Sequence of chain 1.H:
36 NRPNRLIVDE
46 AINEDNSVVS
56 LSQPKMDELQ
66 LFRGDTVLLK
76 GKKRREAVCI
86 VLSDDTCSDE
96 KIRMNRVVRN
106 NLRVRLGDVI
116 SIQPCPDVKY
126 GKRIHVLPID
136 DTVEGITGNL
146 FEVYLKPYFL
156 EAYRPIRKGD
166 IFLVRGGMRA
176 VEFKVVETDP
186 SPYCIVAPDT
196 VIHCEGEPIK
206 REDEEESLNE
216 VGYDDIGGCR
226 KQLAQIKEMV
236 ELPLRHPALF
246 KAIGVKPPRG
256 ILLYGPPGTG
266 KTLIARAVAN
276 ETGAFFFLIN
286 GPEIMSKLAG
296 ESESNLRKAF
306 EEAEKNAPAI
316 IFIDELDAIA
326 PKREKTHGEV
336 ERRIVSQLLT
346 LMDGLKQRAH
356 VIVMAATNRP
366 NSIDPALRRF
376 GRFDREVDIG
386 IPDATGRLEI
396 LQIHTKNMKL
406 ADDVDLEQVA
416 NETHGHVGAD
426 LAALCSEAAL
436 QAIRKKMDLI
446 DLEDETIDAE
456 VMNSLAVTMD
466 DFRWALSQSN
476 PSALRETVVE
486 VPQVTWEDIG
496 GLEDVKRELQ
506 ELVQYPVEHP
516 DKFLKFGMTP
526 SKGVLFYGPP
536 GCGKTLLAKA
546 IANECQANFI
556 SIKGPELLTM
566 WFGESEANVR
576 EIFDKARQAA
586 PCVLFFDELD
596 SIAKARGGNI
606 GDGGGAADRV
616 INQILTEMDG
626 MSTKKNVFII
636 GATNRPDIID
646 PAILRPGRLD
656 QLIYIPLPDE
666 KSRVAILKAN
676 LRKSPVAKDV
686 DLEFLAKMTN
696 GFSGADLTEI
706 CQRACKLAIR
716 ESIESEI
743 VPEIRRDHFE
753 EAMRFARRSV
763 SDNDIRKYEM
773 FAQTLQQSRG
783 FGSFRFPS

A small-molecule ligand and the protein it binds are described below.
Small molecule (SMILES): Cc1cc2c(C(N)=O)cccc2n1-c1nc2c(c(NCc3ccccc3)n1)COCC2

Binding-site contacts:
Ligand atom C21 contacts residue CYS537 of chain 1.H at 3.5 Å (hydrophobic).
Ligand atom O01 contacts residue THR703 of chain 1.H at 2.4 Å (h-bond).
Ligand atom N14 contacts residue ALA674 of chain 1.H at 3.6 Å.
Ligand atom C02 contacts residue GLY699 of chain 1.H at 3.4 Å.
Ligand atom C18 contacts residue ILE494 of chain 1.H at 3.5 Å (hydrophobic).
Ligand atom O01 contacts residue ALA700 of chain 1.H at 3.5 Å.
Ligand atom C05 contacts residue GLY538 of chain 1.H at 3.5 Å.
Ligand atom C04 contacts residue GLY536 of chain 1.H at 3.8 Å.
Ligand atom N30 contacts residue LEU541 of chain 1.H at 3.4 Å.
Ligand atom N31 contacts residue GLY699 of chain 1.H at 3.5 Å.
Ligand atom C06 contacts residue LEU541 of chain 1.H at 3.0 Å (hydrophobic).
Ligand atom C05 contacts residue CYS537 of chain 1.H at 3.7 Å (hydrophobic).
Ligand atom C24 contacts residue ALA674 of chain 1.H at 3.4 Å (hydrophobic).
Ligand atom C11 contacts residue ASN675 of chain 1.H at 3.5 Å.
Ligand atom O26 contacts residue ASP493 of chain 1.H at 3.3 Å (salt-bridge).
Ligand atom C13 contacts residue LEU541 of chain 1.H at 3.2 Å (hydrophobic).
Ligand atom N31 contacts residue ALA700 of chain 1.H at 3.0 Å (h-bond).
Ligand atom C09 contacts residue THR703 of chain 1.H at 3.6 Å.
Ligand atom O01 contacts residue GLY699 of chain 1.H at 3.4 Å (h-bond).
Ligand atom N16 contacts residue ALA670 of chain 1.H at 3.6 Å.
Ligand atom N14 contacts residue LEU541 of chain 1.H at 3.5 Å.
Ligand atom C17 contacts residue ILE494 of chain 1.H at 3.5 Å (hydrophobic).
Ligand atom C27 contacts residue VAL489 of chain 1.H at 3.4 Å (hydrophobic).
Ligand atom C02 contacts residue THR703 of chain 1.H at 3.2 Å.
Ligand atom C20 contacts residue ILE671 of chain 1.H at 3.6 Å (hydrophobic).
Ligand atom C15 contacts residue ALA674 of chain 1.H at 3.5 Å (hydrophobic).
Ligand atom C29 contacts residue ALA674 of chain 1.H at 3.5 Å (hydrophobic).
Ligand atom N12 contacts residue LEU541 of chain 1.H at 3.4 Å.
Ligand atom N30 contacts residue ALA674 of chain 1.H at 3.6 Å.
Ligand atom O26 contacts residue VAL489 of chain 1.H at 3.7 Å.
Ligand atom N31 contacts residue GLY536 of chain 1.H at 3.3 Å (h-bond).
Ligand atom C25 contacts residue ASP493 of chain 1.H at 3.2 Å.
Ligand atom O26 contacts residue ARG677 of chain 1.H at 3.4 Å (salt-bridge).
Ligand atom C19 contacts residue ILE671 of chain 1.H at 3.5 Å (hydrophobic).
Ligand atom C02 contacts residue ALA700 of chain 1.H at 3.4 Å (hydrophobic).
Ligand atom C13 contacts residue ALA674 of chain 1.H at 3.7 Å (hydrophobic).
Ligand atom C07 contacts residue LEU541 of chain 1.H at 3.3 Å (hydrophobic).
Ligand atom C04 contacts residue GLY699 of chain 1.H at 3.6 Å.
Ligand atom C23 contacts residue LEU541 of chain 1.H at 3.7 Å (hydrophobic).
Ligand atom C17 contacts residue ASP493 of chain 1.H at 3.6 Å.